Binding-site contacts:
Ligand atom O3' contacts residue ARG28 of chain 1.D at 3.8 Å.
Ligand atom C6 contacts residue GLY26 of chain 1.D at 3.7 Å.
Ligand atom C6 contacts residue ALA27 of chain 1.D at 3.5 Å (hydrophobic).
Ligand atom N1 contacts residue SER221 of chain 1.B at 3.6 Å.
Ligand atom C3' contacts residue PHE211 of chain 1.B at 4.0 Å (hydrophobic).
Ligand atom O5' contacts residue TYR31 of chain 1.D at 2.2 Å (h-bond).
Ligand atom OP1 contacts residue PHE211 of chain 1.B at 2.1 Å.
Ligand atom P contacts residue ARG28 of chain 1.D at 3.4 Å.
Ligand atom C8 contacts residue ALA27 of chain 1.D at 2.0 Å (hydrophobic).
Ligand atom N7 contacts residue PHE211 of chain 1.B at 4.0 Å.
Ligand atom C2' contacts residue ARG28 of chain 1.D at 3.7 Å.
Ligand atom C2 contacts residue SER221 of chain 1.B at 3.7 Å.
Ligand atom N9 contacts residue ALA27 of chain 1.D at 3.1 Å.
Ligand atom C6 contacts residue ASP217 of chain 1.B at 3.9 Å.
Ligand atom N6 contacts residue GLY26 of chain 1.D at 3.1 Å.
Ligand atom N6 contacts residue ALA27 of chain 1.D at 3.2 Å (h-bond).
Ligand atom OP1 contacts residue GLU207 of chain 1.B at 4.0 Å.
Ligand atom C5' contacts residue TYR31 of chain 1.D at 3.0 Å (hydrophobic).
Ligand atom N7 contacts residue GLY26 of chain 1.D at 2.7 Å.
Ligand atom N7 contacts residue ARG28 of chain 1.D at 3.6 Å (salt-bridge).
Ligand atom P contacts residue PHE211 of chain 1.B at 3.5 Å.
Ligand atom C5 contacts residue ALA27 of chain 1.D at 2.9 Å (hydrophobic).
Ligand atom N7 contacts residue ALA27 of chain 1.D at 1.6 Å.
Ligand atom O3' contacts residue TYR31 of chain 1.D at 3.2 Å (h-bond).
Ligand atom N1 contacts residue SER220 of chain 1.B at 4.1 Å.
Ligand atom C5' contacts residue ARG28 of chain 1.D at 2.8 Å.
Ligand atom P contacts residue GLU207 of chain 1.B at 3.4 Å.
Ligand atom N6 contacts residue ASP217 of chain 1.B at 2.8 Å (salt-bridge).
Ligand atom C5' contacts residue PHE211 of chain 1.B at 3.9 Å (hydrophobic).
Ligand atom P contacts residue TYR31 of chain 1.D at 3.5 Å.
Ligand atom OP2 contacts residue GLU207 of chain 1.B at 2.0 Å (salt-bridge).
Ligand atom C8 contacts residue GLY26 of chain 1.D at 3.7 Å.
Ligand atom C4 contacts residue ALA27 of chain 1.D at 3.5 Å (hydrophobic).
Ligand atom OP2 contacts residue PHE211 of chain 1.B at 4.0 Å.
Ligand atom C8 contacts residue PHE211 of chain 1.B at 4.1 Å (hydrophobic).
Ligand atom C5 contacts residue GLY26 of chain 1.D at 3.5 Å.
Ligand atom C3' contacts residue TYR31 of chain 1.D at 4.0 Å (hydrophobic).
Ligand atom C8 contacts residue ARG28 of chain 1.D at 3.1 Å.
Ligand atom O5' contacts residue ARG28 of chain 1.D at 3.1 Å (salt-bridge).
Ligand atom OP1 contacts residue ARG28 of chain 1.D at 2.7 Å (salt-bridge).

Sequence of chain 1.D:
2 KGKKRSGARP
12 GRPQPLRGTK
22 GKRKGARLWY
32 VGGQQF

Sequence of chain 1.B:
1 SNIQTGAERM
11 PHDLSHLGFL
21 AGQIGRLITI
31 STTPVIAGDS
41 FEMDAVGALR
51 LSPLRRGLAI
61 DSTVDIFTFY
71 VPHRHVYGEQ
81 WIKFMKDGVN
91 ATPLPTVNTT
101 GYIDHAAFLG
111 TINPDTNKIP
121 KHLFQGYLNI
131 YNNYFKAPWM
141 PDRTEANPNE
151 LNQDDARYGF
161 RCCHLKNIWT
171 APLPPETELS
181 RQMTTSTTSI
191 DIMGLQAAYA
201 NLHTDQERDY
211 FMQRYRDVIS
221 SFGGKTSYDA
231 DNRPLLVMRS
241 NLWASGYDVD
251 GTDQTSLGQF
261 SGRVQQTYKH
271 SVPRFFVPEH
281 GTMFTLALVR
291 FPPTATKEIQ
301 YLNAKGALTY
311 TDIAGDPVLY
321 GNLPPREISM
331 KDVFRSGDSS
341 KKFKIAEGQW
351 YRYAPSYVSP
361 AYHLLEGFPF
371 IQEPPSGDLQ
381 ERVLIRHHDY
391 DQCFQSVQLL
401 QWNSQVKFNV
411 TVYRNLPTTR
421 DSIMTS

This protein binds this small molecule.
Small molecule (SMILES): N=c1ccn([C@H]2C[C@H](O)[C@@H](CO[P](=O)(O)O[C@H]3C[C@H](n4cnc5c(N)ncnc54)O[C@@H]3CO[P](=O)(O)O[C@H]3C[C@H](n4cnc5c(N)ncnc54)O[C@@H]3CO[P](=O)(O)O[C@H]3C[C@H](n4cnc5c(N)ncnc54)O[C@@H]3COP(=O)(O)O)O2)c(=O)[nH]1